The small molecule below binds the protein below.
Small molecule (SMILES): CC(=O)N[C@@H]1[C@@H](O)[C@H](O)[C@@H](CO)O[C@H]1O

Sequence of chain 1.B:
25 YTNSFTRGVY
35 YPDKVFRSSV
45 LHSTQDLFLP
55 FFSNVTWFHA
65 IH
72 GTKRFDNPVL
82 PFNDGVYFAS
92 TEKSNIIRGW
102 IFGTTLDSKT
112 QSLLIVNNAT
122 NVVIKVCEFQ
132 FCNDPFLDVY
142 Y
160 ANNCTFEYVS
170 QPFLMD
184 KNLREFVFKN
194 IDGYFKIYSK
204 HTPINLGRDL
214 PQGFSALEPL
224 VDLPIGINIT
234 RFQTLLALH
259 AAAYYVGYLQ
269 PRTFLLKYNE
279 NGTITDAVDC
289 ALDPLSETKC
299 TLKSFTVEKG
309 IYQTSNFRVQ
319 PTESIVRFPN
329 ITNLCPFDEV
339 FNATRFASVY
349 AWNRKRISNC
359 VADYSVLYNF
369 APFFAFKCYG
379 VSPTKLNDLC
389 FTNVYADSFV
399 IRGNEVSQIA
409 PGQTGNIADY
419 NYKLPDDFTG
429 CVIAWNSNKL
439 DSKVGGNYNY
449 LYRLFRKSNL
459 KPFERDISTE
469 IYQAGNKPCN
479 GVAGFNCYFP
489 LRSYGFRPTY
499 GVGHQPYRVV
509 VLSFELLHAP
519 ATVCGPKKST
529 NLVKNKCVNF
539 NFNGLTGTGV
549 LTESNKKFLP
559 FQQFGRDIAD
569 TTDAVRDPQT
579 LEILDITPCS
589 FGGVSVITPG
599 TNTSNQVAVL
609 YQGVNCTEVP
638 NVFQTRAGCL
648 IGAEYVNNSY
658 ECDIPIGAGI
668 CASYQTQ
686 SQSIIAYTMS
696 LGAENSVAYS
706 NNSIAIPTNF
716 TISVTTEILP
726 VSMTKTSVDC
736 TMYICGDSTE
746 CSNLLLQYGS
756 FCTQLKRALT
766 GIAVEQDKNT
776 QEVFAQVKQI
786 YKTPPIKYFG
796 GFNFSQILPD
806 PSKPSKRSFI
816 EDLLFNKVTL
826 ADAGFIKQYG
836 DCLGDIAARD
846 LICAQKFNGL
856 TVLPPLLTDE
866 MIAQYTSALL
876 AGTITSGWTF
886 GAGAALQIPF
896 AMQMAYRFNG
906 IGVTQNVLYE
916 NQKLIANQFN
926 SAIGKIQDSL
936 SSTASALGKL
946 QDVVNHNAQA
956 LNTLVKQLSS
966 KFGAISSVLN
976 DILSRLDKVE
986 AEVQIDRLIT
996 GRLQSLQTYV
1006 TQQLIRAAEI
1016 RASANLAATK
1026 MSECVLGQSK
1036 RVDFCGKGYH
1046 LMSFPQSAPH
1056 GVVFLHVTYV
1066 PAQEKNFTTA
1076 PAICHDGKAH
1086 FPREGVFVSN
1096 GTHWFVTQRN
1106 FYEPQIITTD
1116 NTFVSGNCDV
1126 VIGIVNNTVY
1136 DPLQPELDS

Binding-site contacts:
Ligand atom C8 contacts residue ASN1131 of chain 1.B at 4.4 Å.
Ligand atom C1 contacts residue ASN1131 of chain 1.B at 1.4 Å.
Ligand atom O7 contacts residue ASN1131 of chain 1.B at 4.2 Å.
Ligand atom N2 contacts residue ASN1131 of chain 1.B at 2.9 Å (h-bond).
Ligand atom C7 contacts residue ASN1131 of chain 1.B at 3.8 Å.
Ligand atom C4 contacts residue ASN1131 of chain 1.B at 4.2 Å.
Ligand atom O5 contacts residue ASN1131 of chain 1.B at 2.4 Å (h-bond).
Ligand atom O6 contacts residue ASN1131 of chain 1.B at 4.5 Å.
Ligand atom C8 contacts residue ILE1129 of chain 1.B at 4.3 Å (hydrophobic).
Ligand atom C5 contacts residue ASN1131 of chain 1.B at 3.7 Å.
Ligand atom C2 contacts residue ASN1131 of chain 1.B at 2.5 Å.
Ligand atom C3 contacts residue ASN1131 of chain 1.B at 3.8 Å.